Sequence of chain 1.A:
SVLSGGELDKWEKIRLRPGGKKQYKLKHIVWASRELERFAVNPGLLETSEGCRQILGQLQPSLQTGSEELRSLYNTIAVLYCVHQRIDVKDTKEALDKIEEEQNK

A small-molecule ligand and the protein it binds are described below.
Small molecule (SMILES): COc1ccc(C(=O)Nc2ccc(Oc3ccc(N(C(=O)C4CCC(C)CC4)C(C)C)c(C(=O)O)c3)cc2)cc1

Binding-site contacts:
Ligand atom C40 contacts residue PRO24 of chain 1.A at 3.7 Å (hydrophobic).
Ligand atom C14 contacts residue HIS34 of chain 1.A at 3.7 Å.
Ligand atom C04 contacts residue SER78 of chain 1.A at 3.8 Å.
Ligand atom O07 contacts residue THR82 of chain 1.A at 3.0 Å (h-bond).
Ligand atom O15 contacts residue HIS34 of chain 1.A at 2.9 Å (h-bond).
Ligand atom O32 contacts residue ARG23 of chain 1.A at 3.8 Å.
Ligand atom C29 contacts residue GLU74 of chain 1.A at 3.6 Å.
Ligand atom C02 contacts residue HIS34 of chain 1.A at 3.5 Å.
Ligand atom C10 contacts residue TYR30 of chain 1.A at 3.3 Å (hydrophobic).
Ligand atom C29 contacts residue GLU75 of chain 1.A at 3.6 Å.
Ligand atom C13 contacts residue SER78 of chain 1.A at 3.5 Å.
Ligand atom C01 contacts residue HIS34 of chain 1.A at 3.6 Å.
Ligand atom C34 contacts residue ARG23 of chain 1.A at 3.7 Å.
Ligand atom C10 contacts residue LEU22 of chain 1.A at 3.8 Å (hydrophobic).
Ligand atom C19 contacts residue LYS33 of chain 1.A at 3.8 Å.
Ligand atom C10 contacts residue THR98 of chain 1.A at 3.6 Å.
Ligand atom C19 contacts residue TRP37 of chain 1.A at 3.7 Å (hydrophobic).
Ligand atom N30 contacts residue LEU22 of chain 1.A at 3.4 Å (h-bond).
Ligand atom C20 contacts residue LYS33 of chain 1.A at 3.5 Å.
Ligand atom C04 contacts residue TRP37 of chain 1.A at 3.5 Å (hydrophobic).
Ligand atom C03 contacts residue HIS34 of chain 1.A at 3.8 Å.
Ligand atom C10 contacts residue ASN81 of chain 1.A at 3.6 Å.
Ligand atom C33 contacts residue ARG23 of chain 1.A at 3.5 Å.
Ligand atom C03 contacts residue THR82 of chain 1.A at 3.8 Å.
Ligand atom C19 contacts residue HIS34 of chain 1.A at 3.8 Å.
Ligand atom C31 contacts residue ARG23 of chain 1.A at 3.6 Å.
Ligand atom O39 contacts residue PRO24 of chain 1.A at 3.5 Å.
Ligand atom C08 contacts residue SER78 of chain 1.A at 3.8 Å.
Ligand atom O07 contacts residue SER78 of chain 1.A at 3.4 Å (h-bond).
Ligand atom N30 contacts residue ASN81 of chain 1.A at 3.4 Å (h-bond).
Ligand atom C11 contacts residue ASN81 of chain 1.A at 3.5 Å.
Ligand atom C24 contacts residue TRP37 of chain 1.A at 3.6 Å (hydrophobic).
Ligand atom C09 contacts residue TYR30 of chain 1.A at 3.1 Å (hydrophobic).
Ligand atom C36 contacts residue PRO24 of chain 1.A at 3.6 Å (hydrophobic).
Ligand atom C05 contacts residue TRP37 of chain 1.A at 3.5 Å (hydrophobic).
Ligand atom C38 contacts residue LEU22 of chain 1.A at 3.6 Å (hydrophobic).
Ligand atom O15 contacts residue LEU22 of chain 1.A at 3.4 Å.
Ligand atom C37 contacts residue PRO24 of chain 1.A at 3.5 Å (hydrophobic).
Ligand atom C25 contacts residue TRP37 of chain 1.A at 3.8 Å (hydrophobic).
Ligand atom C09 contacts residue ASN81 of chain 1.A at 3.7 Å.